This protein binds this small molecule.
Small molecule (SMILES): CC(=O)N[C@H]1[C@H](O[C@H]2[C@H](O)[C@@H](NC(C)=O)CO[C@@H]2CO)O[C@H](CO)[C@@H](O)[C@@H]1O

Sequence of chain 1.B:
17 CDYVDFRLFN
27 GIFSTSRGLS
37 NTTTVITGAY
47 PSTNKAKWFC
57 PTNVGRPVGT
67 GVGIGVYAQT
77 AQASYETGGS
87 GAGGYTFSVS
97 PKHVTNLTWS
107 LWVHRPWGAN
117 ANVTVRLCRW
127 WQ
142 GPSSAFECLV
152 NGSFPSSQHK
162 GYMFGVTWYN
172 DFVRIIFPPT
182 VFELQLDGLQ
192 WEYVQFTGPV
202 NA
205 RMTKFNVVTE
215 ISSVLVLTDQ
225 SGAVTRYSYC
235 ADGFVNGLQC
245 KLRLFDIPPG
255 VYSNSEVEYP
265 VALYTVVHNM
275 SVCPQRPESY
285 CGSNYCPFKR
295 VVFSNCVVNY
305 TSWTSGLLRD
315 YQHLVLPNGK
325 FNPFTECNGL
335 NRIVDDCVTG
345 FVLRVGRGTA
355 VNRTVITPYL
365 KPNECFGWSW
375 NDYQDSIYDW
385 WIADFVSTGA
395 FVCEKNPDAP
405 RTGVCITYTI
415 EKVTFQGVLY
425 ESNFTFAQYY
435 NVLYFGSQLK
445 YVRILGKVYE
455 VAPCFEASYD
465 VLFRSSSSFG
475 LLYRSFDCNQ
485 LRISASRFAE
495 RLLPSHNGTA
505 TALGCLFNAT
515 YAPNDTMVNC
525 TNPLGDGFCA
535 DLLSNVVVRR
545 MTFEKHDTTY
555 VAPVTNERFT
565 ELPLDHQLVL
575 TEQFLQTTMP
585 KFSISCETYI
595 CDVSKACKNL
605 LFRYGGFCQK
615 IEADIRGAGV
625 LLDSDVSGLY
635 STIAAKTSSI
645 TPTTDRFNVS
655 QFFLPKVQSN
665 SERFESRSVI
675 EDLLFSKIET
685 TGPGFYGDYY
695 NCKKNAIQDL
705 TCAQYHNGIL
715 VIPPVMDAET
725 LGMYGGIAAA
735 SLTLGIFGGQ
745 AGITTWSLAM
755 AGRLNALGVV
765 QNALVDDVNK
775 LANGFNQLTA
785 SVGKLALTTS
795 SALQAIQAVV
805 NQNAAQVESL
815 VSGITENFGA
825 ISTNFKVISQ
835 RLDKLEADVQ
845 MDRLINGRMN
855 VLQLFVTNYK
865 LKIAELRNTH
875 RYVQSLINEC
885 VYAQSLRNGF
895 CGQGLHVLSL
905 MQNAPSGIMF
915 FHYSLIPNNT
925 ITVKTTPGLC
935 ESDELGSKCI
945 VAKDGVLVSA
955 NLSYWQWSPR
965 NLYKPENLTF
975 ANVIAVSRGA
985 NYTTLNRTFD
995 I

Binding-site contacts:
Ligand atom O5 contacts residue ASN501 of chain 1.B at 2.3 Å (h-bond).
Ligand atom N2 contacts residue GLN484 of chain 1.B at 4.1 Å.
Ligand atom C8 contacts residue ILE487 of chain 1.B at 4.3 Å (hydrophobic).
Ligand atom C3 contacts residue GLN484 of chain 1.B at 4.3 Å.
Ligand atom C8 contacts residue LEU496 of chain 1.B at 3.7 Å (hydrophobic).
Ligand atom C2 contacts residue GLN484 of chain 1.B at 4.5 Å.
Ligand atom C3 contacts residue ASN501 of chain 1.B at 3.8 Å.
Ligand atom N2 contacts residue ASN501 of chain 1.B at 3.0 Å (h-bond).
Ligand atom C8 contacts residue ASN501 of chain 1.B at 4.4 Å.
Ligand atom C5 contacts residue ASN501 of chain 1.B at 3.6 Å.
Ligand atom C1 contacts residue GLN484 of chain 1.B at 4.2 Å.
Ligand atom O7 contacts residue ASN501 of chain 1.B at 3.0 Å (h-bond).
Ligand atom C2 contacts residue ASN501 of chain 1.B at 2.5 Å.
Ligand atom C1 contacts residue ASN501 of chain 1.B at 1.4 Å.
Ligand atom C4 contacts residue ASN501 of chain 1.B at 4.2 Å.
Ligand atom C7 contacts residue ASN501 of chain 1.B at 3.2 Å.
Ligand atom O7 contacts residue LEU496 of chain 1.B at 4.5 Å.